A small-molecule ligand and the protein it binds are described below.
Small molecule (SMILES): NC(=O)c1ncn([C@@H]2O[C@H](COP(=O)(O)O)[C@@H](O)[C@H]2O)n1

Sequence of chain 1.A:
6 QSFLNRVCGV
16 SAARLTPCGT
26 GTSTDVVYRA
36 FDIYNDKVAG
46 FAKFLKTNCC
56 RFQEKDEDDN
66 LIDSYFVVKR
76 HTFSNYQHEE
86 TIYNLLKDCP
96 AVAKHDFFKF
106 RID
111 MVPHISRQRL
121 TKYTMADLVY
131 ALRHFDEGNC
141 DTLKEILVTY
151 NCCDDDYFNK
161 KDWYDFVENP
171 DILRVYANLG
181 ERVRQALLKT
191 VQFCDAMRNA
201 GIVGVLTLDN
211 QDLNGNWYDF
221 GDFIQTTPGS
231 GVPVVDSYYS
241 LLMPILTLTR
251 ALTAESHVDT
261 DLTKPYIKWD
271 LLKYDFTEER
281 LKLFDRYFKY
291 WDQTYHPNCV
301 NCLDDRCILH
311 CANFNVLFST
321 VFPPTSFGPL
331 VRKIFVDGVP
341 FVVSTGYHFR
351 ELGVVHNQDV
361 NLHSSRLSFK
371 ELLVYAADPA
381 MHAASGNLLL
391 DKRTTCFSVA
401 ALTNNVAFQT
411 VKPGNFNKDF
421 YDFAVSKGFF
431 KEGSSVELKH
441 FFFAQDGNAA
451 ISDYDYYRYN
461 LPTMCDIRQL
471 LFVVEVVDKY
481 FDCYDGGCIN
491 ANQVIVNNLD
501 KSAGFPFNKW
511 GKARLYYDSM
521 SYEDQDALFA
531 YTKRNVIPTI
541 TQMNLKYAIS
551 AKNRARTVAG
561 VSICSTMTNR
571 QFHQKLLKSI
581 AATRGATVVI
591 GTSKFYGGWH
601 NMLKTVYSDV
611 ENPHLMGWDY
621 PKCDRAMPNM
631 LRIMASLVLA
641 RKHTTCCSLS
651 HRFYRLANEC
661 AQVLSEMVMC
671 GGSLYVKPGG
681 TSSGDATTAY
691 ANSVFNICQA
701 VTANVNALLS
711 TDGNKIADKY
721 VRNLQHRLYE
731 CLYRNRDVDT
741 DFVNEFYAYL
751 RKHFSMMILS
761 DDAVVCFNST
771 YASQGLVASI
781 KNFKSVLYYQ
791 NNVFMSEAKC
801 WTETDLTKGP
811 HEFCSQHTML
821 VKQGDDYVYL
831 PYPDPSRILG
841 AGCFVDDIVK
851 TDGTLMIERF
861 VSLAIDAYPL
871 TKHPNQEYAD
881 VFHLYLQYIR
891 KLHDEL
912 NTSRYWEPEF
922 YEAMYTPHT

Binding-site contacts:
Ligand atom O3' contacts residue POP1 of chain 1.M at 3.7 Å.
Ligand atom N1 contacts residue VAL558 of chain 1.A at 3.7 Å.
Ligand atom O6 contacts residue G8 of chain 1.E at 3.6 Å (h-bond).
Ligand atom O5' contacts residue ASP761 of chain 1.A at 3.6 Å.
Ligand atom O5' contacts residue POP1 of chain 1.M at 3.6 Å.
Ligand atom O2' contacts residue THR681 of chain 1.A at 3.4 Å.
Ligand atom C8 contacts residue ARG556 of chain 1.A at 3.4 Å.
Ligand atom P contacts residue G8 of chain 1.E at 1.6 Å.
Ligand atom C8 contacts residue G8 of chain 1.E at 3.5 Å.
Ligand atom C4' contacts residue ASN692 of chain 1.A at 3.4 Å.
Ligand atom C5' contacts residue ASP761 of chain 1.A at 3.1 Å.
Ligand atom P contacts residue ASP761 of chain 1.A at 3.6 Å.
Ligand atom C1' contacts residue G8 of chain 1.E at 4.0 Å.
Ligand atom C4' contacts residue G8 of chain 1.E at 3.0 Å.
Ligand atom C2' contacts residue ASP624 of chain 1.A at 3.1 Å.
Ligand atom O5' contacts residue G8 of chain 1.E at 2.3 Å (h-bond).
Ligand atom P contacts residue MG1 of chain 1.J at 3.9 Å.
Ligand atom N9 contacts residue ARG556 of chain 1.A at 3.4 Å (salt-bridge).
Ligand atom O2P contacts residue MG1 of chain 1.J at 2.7 Å.
Ligand atom O3' contacts residue ASP624 of chain 1.A at 3.4 Å (salt-bridge).
Ligand atom O3' contacts residue CYS623 of chain 1.A at 3.8 Å.
Ligand atom O2P contacts residue POP1 of chain 1.M at 3.9 Å.
Ligand atom C6 contacts residue G8 of chain 1.E at 3.9 Å.
Ligand atom O4' contacts residue ASN692 of chain 1.A at 3.6 Å (h-bond).
Ligand atom N1 contacts residue SER683 of chain 1.A at 3.7 Å.
Ligand atom O6 contacts residue LYS546 of chain 1.A at 3.4 Å (salt-bridge).
Ligand atom O2P contacts residue MG1 of chain 1.K at 3.6 Å.
Ligand atom N4 contacts residue SER683 of chain 1.A at 3.5 Å (h-bond).
Ligand atom O2P contacts residue ASP761 of chain 1.A at 3.1 Å (salt-bridge).
Ligand atom O1P contacts residue G8 of chain 1.E at 2.4 Å (h-bond).
Ligand atom O4' contacts residue G8 of chain 1.E at 2.6 Å (h-bond).
Ligand atom O2' contacts residue ASN692 of chain 1.A at 3.4 Å (h-bond).
Ligand atom C2' contacts residue SER683 of chain 1.A at 3.8 Å.
Ligand atom O2' contacts residue ASP624 of chain 1.A at 3.1 Å (salt-bridge).
Ligand atom N7 contacts residue ARG556 of chain 1.A at 3.4 Å (salt-bridge).
Ligand atom C2' contacts residue ARG556 of chain 1.A at 3.6 Å.
Ligand atom N4 contacts residue ARG556 of chain 1.A at 3.4 Å (salt-bridge).
Ligand atom C5' contacts residue G8 of chain 1.E at 2.7 Å.
Ligand atom C5 contacts residue ARG556 of chain 1.A at 3.4 Å.
Ligand atom O2P contacts residue G8 of chain 1.E at 2.5 Å (h-bond).